Sequence of chain 1.A:
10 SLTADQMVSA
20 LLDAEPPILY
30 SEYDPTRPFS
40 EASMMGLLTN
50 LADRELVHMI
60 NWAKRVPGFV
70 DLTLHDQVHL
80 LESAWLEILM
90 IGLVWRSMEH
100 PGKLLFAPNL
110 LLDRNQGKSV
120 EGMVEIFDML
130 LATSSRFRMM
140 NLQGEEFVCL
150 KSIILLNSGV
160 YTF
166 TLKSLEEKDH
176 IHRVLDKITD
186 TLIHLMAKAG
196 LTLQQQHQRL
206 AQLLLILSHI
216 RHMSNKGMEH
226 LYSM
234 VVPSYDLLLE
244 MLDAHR

Binding-site contacts:
Ligand atom C16 contacts residue LEU226 of chain 1.A at 3.8 Å (hydrophobic).
Ligand atom O2 contacts residue ARG95 of chain 1.A at 3.0 Å (salt-bridge).
Ligand atom C28 contacts residue ILE125 of chain 1.A at 3.5 Å (hydrophobic).
Ligand atom C5 contacts residue PHE105 of chain 1.A at 3.8 Å (hydrophobic).
Ligand atom C19 contacts residue LEU85 of chain 1.A at 3.6 Å (hydrophobic).
Ligand atom C1 contacts residue LEU47 of chain 1.A at 3.6 Å (hydrophobic).
Ligand atom C21 contacts residue THR48 of chain 1.A at 3.6 Å.
Ligand atom C22 contacts residue TRP84 of chain 1.A at 3.6 Å (hydrophobic).
Ligand atom C26 contacts residue MET122 of chain 1.A at 3.6 Å (hydrophobic).
Ligand atom C30 contacts residue PHE105 of chain 1.A at 3.6 Å (hydrophobic).
Ligand atom C27 contacts residue MET122 of chain 1.A at 3.7 Å (hydrophobic).
Ligand atom O3 contacts residue LEU226 of chain 1.A at 3.7 Å.
Ligand atom O1 contacts residue LEU47 of chain 1.A at 3.4 Å.
Ligand atom C24 contacts residue VAL234 of chain 1.A at 3.7 Å (hydrophobic).
Ligand atom O1 contacts residue MET44 of chain 1.A at 3.7 Å.
Ligand atom C20 contacts residue ASP52 of chain 1.A at 3.8 Å.
Ligand atom C2 contacts residue GLU54 of chain 1.A at 3.2 Å.
Ligand atom C24 contacts residue VAL235 of chain 1.A at 3.8 Å (hydrophobic).
Ligand atom C25 contacts residue ASP52 of chain 1.A at 3.7 Å.
Ligand atom C13 contacts residue ALA51 of chain 1.A at 3.8 Å (hydrophobic).
Ligand atom C21 contacts residue ASP52 of chain 1.A at 3.6 Å.
Ligand atom C28 contacts residue PHE126 of chain 1.A at 3.8 Å (hydrophobic).
Ligand atom C27 contacts residue ILE125 of chain 1.A at 3.8 Å (hydrophobic).
Ligand atom C3 contacts residue GLU54 of chain 1.A at 3.2 Å.
Ligand atom C29 contacts residue MET122 of chain 1.A at 3.8 Å (hydrophobic).
Ligand atom C22 contacts residue ASP52 of chain 1.A at 3.5 Å.
Ligand atom C7 contacts residue LEU92 of chain 1.A at 3.8 Å (hydrophobic).
Ligand atom C29 contacts residue LEU129 of chain 1.A at 3.7 Å (hydrophobic).
Ligand atom C28 contacts residue MET122 of chain 1.A at 3.5 Å (hydrophobic).
Ligand atom C18 contacts residue MET89 of chain 1.A at 3.6 Å (hydrophobic).
Ligand atom C23 contacts residue ASP52 of chain 1.A at 2.5 Å.
Ligand atom N2 contacts residue VAL234 of chain 1.A at 3.6 Å (h-bond).
Ligand atom O3 contacts residue TRP84 of chain 1.A at 3.7 Å.
Ligand atom N2 contacts residue ASP52 of chain 1.A at 3.2 Å (salt-bridge).
Ligand atom O2 contacts residue GLU54 of chain 1.A at 2.5 Å (salt-bridge).
Ligand atom C14 contacts residue ALA51 of chain 1.A at 3.6 Å (hydrophobic).
Ligand atom C24 contacts residue ASP52 of chain 1.A at 3.7 Å.
Ligand atom C30 contacts residue MET122 of chain 1.A at 3.8 Å (hydrophobic).
Ligand atom C11 contacts residue MET122 of chain 1.A at 3.7 Å (hydrophobic).
Ligand atom C1 contacts residue ALA51 of chain 1.A at 3.7 Å (hydrophobic).

The protein below binds the small molecule below.
Small molecule (SMILES): CCCN1CC(Oc2ccc([C@@H]3c4ccc(O)cc4CC4(CC4)N3C(=O)c3ccccc3)cc2)C1